Sequence of chain 1.A:
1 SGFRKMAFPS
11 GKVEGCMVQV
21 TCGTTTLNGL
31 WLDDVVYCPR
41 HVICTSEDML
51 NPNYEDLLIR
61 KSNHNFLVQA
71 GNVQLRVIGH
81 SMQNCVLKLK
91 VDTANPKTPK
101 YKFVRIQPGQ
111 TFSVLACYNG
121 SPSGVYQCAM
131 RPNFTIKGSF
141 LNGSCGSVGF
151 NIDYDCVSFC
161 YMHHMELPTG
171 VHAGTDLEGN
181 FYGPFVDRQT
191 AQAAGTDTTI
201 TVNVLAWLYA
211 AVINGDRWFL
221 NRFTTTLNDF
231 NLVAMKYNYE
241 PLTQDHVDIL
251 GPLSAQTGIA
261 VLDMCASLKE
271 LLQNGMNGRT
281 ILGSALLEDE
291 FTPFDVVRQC

A small-molecule ligand and the protein it binds are described below.
Small molecule (SMILES): CC(=O)N1CCNC(=O)[C@H]1CC(=O)Nc1cccc(Cl)c1

Binding-site contacts:
Ligand atom O2 contacts residue CYS145 of chain 1.A at 3.9 Å.
Ligand atom C10 contacts residue ARG188 of chain 1.A at 4.0 Å.
Ligand atom C2 contacts residue THR26 of chain 1.A at 3.5 Å.
Ligand atom O2 contacts residue GLN189 of chain 1.A at 4.0 Å.
Ligand atom C8 contacts residue MET49 of chain 1.A at 3.3 Å (hydrophobic).
Ligand atom C10 contacts residue MET49 of chain 1.A at 3.9 Å (hydrophobic).
Ligand atom C9 contacts residue HIS41 of chain 1.A at 3.9 Å.
Ligand atom C9 contacts residue CYS44 of chain 1.A at 4.0 Å (hydrophobic).
Ligand atom C7 contacts residue MET49 of chain 1.A at 4.1 Å (hydrophobic).
Ligand atom N3 contacts residue HIS41 of chain 1.A at 3.0 Å.
Ligand atom C11 contacts residue GLN189 of chain 1.A at 3.5 Å.
Ligand atom C5 contacts residue HIS41 of chain 1.A at 3.4 Å.
Ligand atom C9 contacts residue GLN189 of chain 1.A at 4.0 Å.
Ligand atom CL1 contacts residue MET165 of chain 1.A at 3.7 Å.
Ligand atom C13 contacts residue CYS145 of chain 1.A at 3.2 Å (hydrophobic).
Ligand atom C12 contacts residue GLN189 of chain 1.A at 3.4 Å.
Ligand atom C12 contacts residue HIS41 of chain 1.A at 3.7 Å.
Ligand atom C13 contacts residue THR26 of chain 1.A at 3.9 Å.
Ligand atom C10 contacts residue GLN189 of chain 1.A at 3.5 Å.
Ligand atom O3 contacts residue CYS145 of chain 1.A at 3.9 Å.
Ligand atom C13 contacts residue GLY143 of chain 1.A at 3.8 Å.
Ligand atom C7 contacts residue GLN189 of chain 1.A at 3.3 Å.
Ligand atom N1 contacts residue CYS145 of chain 1.A at 4.0 Å.
Ligand atom O3 contacts residue GLY143 of chain 1.A at 3.1 Å.
Ligand atom C10 contacts residue ASP187 of chain 1.A at 3.6 Å.
Ligand atom O3 contacts residue LEU27 of chain 1.A at 3.7 Å.
Ligand atom C7 contacts residue HIS41 of chain 1.A at 3.3 Å.
Ligand atom C8 contacts residue GLN189 of chain 1.A at 3.7 Å.
Ligand atom C2 contacts residue THR25 of chain 1.A at 3.8 Å.
Ligand atom N3 contacts residue GLN189 of chain 1.A at 3.7 Å.
Ligand atom O3 contacts residue THR26 of chain 1.A at 3.0 Å (h-bond).
Ligand atom C1 contacts residue CYS145 of chain 1.A at 4.0 Å (hydrophobic).
Ligand atom O2 contacts residue HIS41 of chain 1.A at 3.6 Å (h-bond).
Ligand atom CL1 contacts residue GLN189 of chain 1.A at 3.9 Å.
Ligand atom CL1 contacts residue ASP187 of chain 1.A at 3.8 Å.
Ligand atom C14 contacts residue CYS145 of chain 1.A at 1.8 Å (hydrophobic).
Ligand atom CL1 contacts residue ARG188 of chain 1.A at 3.8 Å.
Ligand atom C6 contacts residue HIS41 of chain 1.A at 3.2 Å.
Ligand atom C8 contacts residue HIS41 of chain 1.A at 3.8 Å.
Ligand atom C9 contacts residue MET49 of chain 1.A at 3.8 Å (hydrophobic).